A protein and the small-molecule ligand that binds it are described below.
Small molecule (SMILES): Nc1ncnc2c1ncn2[C@@H]1O[C@H]([C@@H]2O[C@@H]3[C@H](O[P](=O)(O)O2)[C@@H](CO[P](=O)(O)O[C@H]2[C@@H](O)[C@H](n4cnc5c(N)ncnc54)O[C@@H]2COP(=O)=O)O[C@H]3n2ccc(=O)[nH]c2=O)[C@@H](O[P](=O)(O)OC[C@H]2O[C@@H](n3ccc(=O)[nH]c3=O)[C@H](O)[C@@H]2O)[C@H]1O

Binding-site contacts:
Ligand atom C2' contacts residue GLU140 of chain 19.F at 3.0 Å.
Ligand atom C1' contacts residue LYS143 of chain 19.F at 3.2 Å.
Ligand atom C2' contacts residue LYS143 of chain 19.F at 3.7 Å.
Ligand atom N1 contacts residue TRP47 of chain 19.F at 3.7 Å.
Ligand atom C8 contacts residue TRP47 of chain 19.F at 3.6 Å (hydrophobic).
Ligand atom C1' contacts residue GLU140 of chain 19.F at 2.7 Å.
Ligand atom O2' contacts residue LYS143 of chain 19.F at 3.8 Å.
Ligand atom C3' contacts residue GLU140 of chain 19.F at 3.8 Å.
Ligand atom C1' contacts residue TRP47 of chain 19.F at 3.7 Å (hydrophobic).
Ligand atom O3' contacts residue GLU140 of chain 19.F at 4.4 Å.
Ligand atom O2' contacts residue GLU140 of chain 19.F at 2.3 Å (salt-bridge).
Ligand atom N3 contacts residue TRP47 of chain 19.F at 3.4 Å.
Ligand atom N7 contacts residue TRP47 of chain 19.F at 3.6 Å.
Ligand atom C5' contacts residue ARG90 of chain 19.F at 4.3 Å.
Ligand atom C2 contacts residue TRP47 of chain 19.F at 3.4 Å (hydrophobic).
Ligand atom O4' contacts residue GLU140 of chain 19.F at 3.0 Å (salt-bridge).
Ligand atom C4 contacts residue TRP47 of chain 19.F at 3.3 Å (hydrophobic).
Ligand atom N9 contacts residue LYS143 of chain 19.F at 3.2 Å (salt-bridge).
Ligand atom N7 contacts residue LYS143 of chain 19.F at 3.8 Å.
Ligand atom C4' contacts residue GLU140 of chain 19.F at 3.4 Å.
Ligand atom O4' contacts residue LYS143 of chain 19.F at 4.2 Å.
Ligand atom N9 contacts residue TRP47 of chain 19.F at 3.3 Å.
Ligand atom O4' contacts residue TRP47 of chain 19.F at 3.4 Å.
Ligand atom C6 contacts residue TRP47 of chain 19.F at 3.7 Å (hydrophobic).
Ligand atom O4' contacts residue LYS143 of chain 19.F at 4.4 Å.
Ligand atom C5 contacts residue TRP47 of chain 19.F at 3.8 Å (hydrophobic).
Ligand atom C8 contacts residue LYS143 of chain 19.F at 2.7 Å.
Ligand atom N9 contacts residue GLU140 of chain 19.F at 4.1 Å.
Ligand atom N6 contacts residue TRP47 of chain 19.F at 4.2 Å.

Sequence of chain 19.F:
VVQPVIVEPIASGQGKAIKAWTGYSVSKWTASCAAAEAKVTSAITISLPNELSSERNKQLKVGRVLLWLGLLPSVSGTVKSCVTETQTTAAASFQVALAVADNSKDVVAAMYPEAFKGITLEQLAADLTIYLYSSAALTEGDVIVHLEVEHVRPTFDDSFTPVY